Binding-site contacts:
Ligand atom C1 contacts residue ARG143 of chain 1.A at 4.2 Å.
Ligand atom N1 contacts residue FMT1 of chain 1.F at 2.5 Å (h-bond).
Ligand atom C2 contacts residue ARG112 of chain 1.A at 3.8 Å.
Ligand atom N1 contacts residue SER142 of chain 1.A at 2.6 Å (h-bond).
Ligand atom O1 contacts residue SER142 of chain 1.A at 2.8 Å (h-bond).
Ligand atom C2 contacts residue FMT1 of chain 1.F at 4.5 Å.
Ligand atom O3 contacts residue LYS150 of chain 1.A at 4.0 Å.
Ligand atom O2 contacts residue LYS150 of chain 1.A at 3.5 Å (salt-bridge).
Ligand atom O1 contacts residue ARG143 of chain 1.A at 3.1 Å (salt-bridge).
Ligand atom O1 contacts residue FMT1 of chain 1.F at 2.7 Å (h-bond).
Ligand atom C1 contacts residue SER142 of chain 1.A at 2.7 Å.
Ligand atom O3 contacts residue SER142 of chain 1.A at 4.0 Å.
Ligand atom O2 contacts residue ARG112 of chain 1.A at 2.7 Å (salt-bridge).
Ligand atom O1 contacts residue GLU104 of chain 1.A at 4.4 Å.
Ligand atom C2 contacts residue SER142 of chain 1.A at 3.7 Å.
Ligand atom C2 contacts residue LYS150 of chain 1.A at 3.8 Å.
Ligand atom C1 contacts residue ARG112 of chain 1.A at 3.8 Å.
Ligand atom C1 contacts residue FMT1 of chain 1.F at 3.0 Å.
Ligand atom O1 contacts residue ARG112 of chain 1.A at 2.9 Å (salt-bridge).

The protein below binds the small molecule below.
Small molecule (SMILES): NC(=O)C(=O)O

Sequence of chain 1.A:
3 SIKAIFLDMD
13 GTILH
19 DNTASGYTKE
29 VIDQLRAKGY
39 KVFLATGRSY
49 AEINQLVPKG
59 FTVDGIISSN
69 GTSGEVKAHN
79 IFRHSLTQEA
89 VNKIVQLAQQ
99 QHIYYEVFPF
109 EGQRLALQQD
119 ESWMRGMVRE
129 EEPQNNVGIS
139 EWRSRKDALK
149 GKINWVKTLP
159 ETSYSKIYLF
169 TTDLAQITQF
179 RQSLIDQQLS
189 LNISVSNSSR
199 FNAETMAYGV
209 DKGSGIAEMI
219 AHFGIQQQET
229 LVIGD